Sequence of chain 1.A:
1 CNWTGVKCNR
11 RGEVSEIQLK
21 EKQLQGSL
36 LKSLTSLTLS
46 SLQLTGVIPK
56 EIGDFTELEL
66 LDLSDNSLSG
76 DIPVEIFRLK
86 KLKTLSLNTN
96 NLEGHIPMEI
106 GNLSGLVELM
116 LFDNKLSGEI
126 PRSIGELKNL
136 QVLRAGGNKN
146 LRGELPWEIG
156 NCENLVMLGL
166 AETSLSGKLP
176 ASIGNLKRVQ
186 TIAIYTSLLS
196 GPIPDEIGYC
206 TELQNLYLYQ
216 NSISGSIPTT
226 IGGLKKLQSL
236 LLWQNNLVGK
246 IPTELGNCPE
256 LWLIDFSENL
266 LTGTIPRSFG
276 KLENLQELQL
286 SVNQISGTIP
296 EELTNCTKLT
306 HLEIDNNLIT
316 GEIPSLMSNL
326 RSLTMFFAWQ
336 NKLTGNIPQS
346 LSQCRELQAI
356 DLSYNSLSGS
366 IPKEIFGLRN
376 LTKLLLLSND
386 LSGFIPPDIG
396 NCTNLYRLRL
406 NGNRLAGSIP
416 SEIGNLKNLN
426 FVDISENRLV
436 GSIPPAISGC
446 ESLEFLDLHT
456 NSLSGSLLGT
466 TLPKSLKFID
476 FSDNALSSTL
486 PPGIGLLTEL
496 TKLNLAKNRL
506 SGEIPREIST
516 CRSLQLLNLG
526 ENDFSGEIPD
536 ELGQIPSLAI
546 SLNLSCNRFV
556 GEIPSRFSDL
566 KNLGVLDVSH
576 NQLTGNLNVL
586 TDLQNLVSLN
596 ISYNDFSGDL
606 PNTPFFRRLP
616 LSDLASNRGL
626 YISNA

Binding-site contacts:
Ligand atom N2 contacts residue ASN396 of chain 1.A at 2.8 Å (h-bond).
Ligand atom C5 contacts residue ASN396 of chain 1.A at 3.7 Å.
Ligand atom C8 contacts residue GLU369 of chain 1.A at 3.8 Å.
Ligand atom O7 contacts residue ASN396 of chain 1.A at 3.6 Å.
Ligand atom C2 contacts residue ASP393 of chain 1.A at 3.9 Å.
Ligand atom C8 contacts residue LYS368 of chain 1.A at 3.2 Å.
Ligand atom C1 contacts residue ASN396 of chain 1.A at 1.4 Å.
Ligand atom N2 contacts residue ASP393 of chain 1.A at 3.0 Å (salt-bridge).
Ligand atom C7 contacts residue ASP393 of chain 1.A at 3.7 Å.
Ligand atom O7 contacts residue GLY372 of chain 1.A at 3.9 Å.
Ligand atom C7 contacts residue GLY372 of chain 1.A at 4.3 Å.
Ligand atom C3 contacts residue ASN396 of chain 1.A at 3.6 Å.
Ligand atom C8 contacts residue ASP393 of chain 1.A at 3.4 Å.
Ligand atom C3 contacts residue ASP393 of chain 1.A at 4.0 Å.
Ligand atom C2 contacts residue ASN396 of chain 1.A at 2.3 Å.
Ligand atom C8 contacts residue GLY372 of chain 1.A at 4.1 Å.
Ligand atom O3 contacts residue ASP393 of chain 1.A at 4.2 Å.
Ligand atom C7 contacts residue ASN396 of chain 1.A at 3.4 Å.
Ligand atom C8 contacts residue ASN396 of chain 1.A at 4.5 Å.
Ligand atom C1 contacts residue ASP393 of chain 1.A at 4.2 Å.
Ligand atom O5 contacts residue ASN396 of chain 1.A at 2.4 Å (h-bond).
Ligand atom C4 contacts residue ASN396 of chain 1.A at 4.1 Å.

The protein below binds the small molecule below.
Small molecule (SMILES): CC(=O)N[C@H]1[C@H](O[C@H]2[C@H](O)[C@@H](NC(C)=O)CO[C@@H]2CO)O[C@H](CO)[C@@H](O)[C@@H]1O